Sequence of chain 1.J:
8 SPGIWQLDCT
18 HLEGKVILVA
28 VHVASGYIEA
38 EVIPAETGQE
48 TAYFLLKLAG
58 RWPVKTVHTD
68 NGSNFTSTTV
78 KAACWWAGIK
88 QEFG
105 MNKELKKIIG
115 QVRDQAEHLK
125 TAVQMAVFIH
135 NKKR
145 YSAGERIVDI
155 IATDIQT

This protein binds this small molecule.
Small molecule (SMILES): Cc1nc2ccccc2c(-c2ccc3c4c(ccnc24)CCO3)c1[C@H](OC(C)(C)C)C(=O)O

Sequence of chain 1.I:
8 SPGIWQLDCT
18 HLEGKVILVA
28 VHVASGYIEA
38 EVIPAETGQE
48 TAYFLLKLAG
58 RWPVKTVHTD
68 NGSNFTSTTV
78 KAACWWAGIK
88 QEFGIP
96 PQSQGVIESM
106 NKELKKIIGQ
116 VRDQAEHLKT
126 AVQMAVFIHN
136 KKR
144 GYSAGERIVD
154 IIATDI

Sequence of chain 1.L:
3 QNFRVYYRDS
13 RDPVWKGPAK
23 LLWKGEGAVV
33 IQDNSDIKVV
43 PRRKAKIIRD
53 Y

Binding-site contacts:
Ligand atom C16 contacts residue ALA80 of chain 1.J at 3.5 Å (hydrophobic).
Ligand atom C05 contacts residue THR125 of chain 1.I at 3.7 Å.
Ligand atom C05 contacts residue GLU121 of chain 1.I at 3.5 Å.
Ligand atom C15 contacts residue ALA79 of chain 1.J at 3.8 Å (hydrophobic).
Ligand atom O08 contacts residue HIS122 of chain 1.I at 3.5 Å (h-bond).
Ligand atom C09 contacts residue THR125 of chain 1.I at 3.6 Å.
Ligand atom C05 contacts residue HIS122 of chain 1.I at 3.8 Å.
Ligand atom O26 contacts residue ALA80 of chain 1.J at 3.5 Å.
Ligand atom O06 contacts residue ALA120 of chain 1.I at 3.6 Å.
Ligand atom C24 contacts residue TRP83 of chain 1.J at 3.7 Å (hydrophobic).
Ligand atom O06 contacts residue GLU121 of chain 1.I at 2.9 Å (salt-bridge).
Ligand atom C01 contacts residue GLU121 of chain 1.I at 3.7 Å.
Ligand atom C12 contacts residue THR125 of chain 1.I at 3.6 Å.
Ligand atom C25 contacts residue TRP83 of chain 1.J at 3.6 Å (hydrophobic).
Ligand atom N20 contacts residue LYS48 of chain 1.L at 3.4 Å.
Ligand atom O07 contacts residue GLU121 of chain 1.I at 3.3 Å (salt-bridge).
Ligand atom C04 contacts residue THR125 of chain 1.I at 3.7 Å.
Ligand atom C28 contacts residue THR76 of chain 1.J at 3.5 Å.
Ligand atom C21 contacts residue GLN119 of chain 1.I at 3.2 Å.
Ligand atom C32 contacts residue ALA79 of chain 1.J at 3.7 Å (hydrophobic).
Ligand atom C22 contacts residue ALA120 of chain 1.I at 3.7 Å (hydrophobic).
Ligand atom O07 contacts residue HIS122 of chain 1.I at 2.9 Å (h-bond).
Ligand atom C16 contacts residue THR76 of chain 1.J at 3.7 Å.
Ligand atom C01 contacts residue HIS122 of chain 1.I at 3.3 Å.
Ligand atom O08 contacts residue THR125 of chain 1.I at 3.1 Å (h-bond).
Ligand atom C21 contacts residue ALA120 of chain 1.I at 3.4 Å (hydrophobic).
Ligand atom C27 contacts residue THR76 of chain 1.J at 3.5 Å.
Ligand atom C23 contacts residue MET129 of chain 1.I at 3.8 Å (hydrophobic).
Ligand atom C22 contacts residue MET129 of chain 1.I at 3.6 Å (hydrophobic).
Ligand atom C15 contacts residue THR76 of chain 1.J at 3.7 Å.
Ligand atom C16 contacts residue ALA79 of chain 1.J at 3.6 Å (hydrophobic).
Ligand atom O06 contacts residue LYS48 of chain 1.L at 2.8 Å (salt-bridge).
Ligand atom C01 contacts residue GLN46 of chain 1.J at 3.3 Å.
Ligand atom C29 contacts residue THR76 of chain 1.J at 3.8 Å.
Ligand atom O07 contacts residue THR125 of chain 1.I at 3.0 Å (h-bond).
Ligand atom C11 contacts residue THR76 of chain 1.J at 3.3 Å.
Ligand atom C24 contacts residue MET129 of chain 1.I at 3.4 Å (hydrophobic).
Ligand atom C10 contacts residue THR125 of chain 1.I at 3.5 Å.
Ligand atom C22 contacts residue GLN119 of chain 1.I at 3.5 Å.
Ligand atom C11 contacts residue GLN46 of chain 1.J at 3.8 Å.